Binding-site contacts:
Ligand atom N44 contacts residue ARG245 of chain 1.C at 3.7 Å.
Ligand atom C13 contacts residue LYS174 of chain 1.C at 3.6 Å.
Ligand atom O32 contacts residue GLN66 of chain 1.C at 3.4 Å (h-bond).
Ligand atom C18 contacts residue TRP42 of chain 1.C at 3.5 Å (hydrophobic).
Ligand atom O24 contacts residue LYS174 of chain 1.C at 3.1 Å.
Ligand atom N53 contacts residue LYS68 of chain 1.C at 3.2 Å (salt-bridge).
Ligand atom C9 contacts residue GLU168 of chain 1.C at 3.3 Å.
Ligand atom O32 contacts residue ARG182 of chain 1.C at 3.3 Å.
Ligand atom C37 contacts residue GLN66 of chain 1.C at 3.4 Å.
Ligand atom O34 contacts residue TRP42 of chain 1.C at 3.7 Å.
Ligand atom O4 contacts residue ARG182 of chain 1.C at 3.5 Å (salt-bridge).
Ligand atom C27 contacts residue LYS181 of chain 1.C at 3.2 Å.
Ligand atom C51 contacts residue LYS68 of chain 1.C at 3.4 Å.
Ligand atom N19 contacts residue SO41 of chain 1.M at 3.7 Å.
Ligand atom O29 contacts residue ARG392 of chain 1.C at 3.2 Å.
Ligand atom S17 contacts residue LYS174 of chain 1.C at 3.9 Å.
Ligand atom O25 contacts residue VAL170 of chain 1.C at 3.5 Å.
Ligand atom N41 contacts residue GLN66 of chain 1.C at 3.8 Å.
Ligand atom O34 contacts residue LYS171 of chain 1.C at 3.6 Å.
Ligand atom C20 contacts residue ARG182 of chain 1.C at 3.8 Å.
Ligand atom C22 contacts residue TRP42 of chain 1.C at 3.4 Å (hydrophobic).
Ligand atom C27 contacts residue LYS180 of chain 1.C at 3.0 Å.
Ligand atom C6 contacts residue TRP42 of chain 1.C at 3.5 Å (hydrophobic).
Ligand atom C48 contacts residue ARG245 of chain 1.C at 3.3 Å.
Ligand atom C42 contacts residue ARG245 of chain 1.C at 3.2 Å.
Ligand atom C11 contacts residue TRP42 of chain 1.C at 3.6 Å (hydrophobic).
Ligand atom S21 contacts residue ARG392 of chain 1.C at 3.8 Å.
Ligand atom C9 contacts residue VAL170 of chain 1.C at 3.4 Å (hydrophobic).
Ligand atom C16 contacts residue TRP42 of chain 1.C at 3.2 Å (hydrophobic).
Ligand atom O23 contacts residue LYS171 of chain 1.C at 3.3 Å.
Ligand atom C8 contacts residue LYS174 of chain 1.C at 3.8 Å.
Ligand atom O28 contacts residue ARG392 of chain 1.C at 3.2 Å.
Ligand atom O45 contacts residue ASP65 of chain 1.C at 3.7 Å.
Ligand atom C38 contacts residue SO41 of chain 1.M at 3.0 Å.
Ligand atom C40 contacts residue ARG245 of chain 1.C at 3.4 Å.
Ligand atom C40 contacts residue SO41 of chain 1.M at 3.3 Å.
Ligand atom O25 contacts residue LYS171 of chain 1.C at 3.3 Å (salt-bridge).
Ligand atom C10 contacts residue TRP42 of chain 1.C at 3.3 Å (hydrophobic).
Ligand atom O54 contacts residue LYS68 of chain 1.C at 3.5 Å (salt-bridge).
Ligand atom O25 contacts residue LYS174 of chain 1.C at 3.4 Å.

This small molecule binds to this protein.
Small molecule (SMILES): Cc1ccc(C(=O)Nc2ccc(S(=O)(=O)O)c3cc(S(=O)(=O)O)cc(S(=O)(=O)O)c23)cc1NC(=O)c1cccc(NC(=O)Nc2cccc(C(=O)Nc3cc(C(=O)Nc4ccc(S(=O)(=O)O)c5cc(S(=O)(=O)O)cc(S(=O)(=O)O)c45)ccc3C)c2)c1

Sequence of chain 1.C:
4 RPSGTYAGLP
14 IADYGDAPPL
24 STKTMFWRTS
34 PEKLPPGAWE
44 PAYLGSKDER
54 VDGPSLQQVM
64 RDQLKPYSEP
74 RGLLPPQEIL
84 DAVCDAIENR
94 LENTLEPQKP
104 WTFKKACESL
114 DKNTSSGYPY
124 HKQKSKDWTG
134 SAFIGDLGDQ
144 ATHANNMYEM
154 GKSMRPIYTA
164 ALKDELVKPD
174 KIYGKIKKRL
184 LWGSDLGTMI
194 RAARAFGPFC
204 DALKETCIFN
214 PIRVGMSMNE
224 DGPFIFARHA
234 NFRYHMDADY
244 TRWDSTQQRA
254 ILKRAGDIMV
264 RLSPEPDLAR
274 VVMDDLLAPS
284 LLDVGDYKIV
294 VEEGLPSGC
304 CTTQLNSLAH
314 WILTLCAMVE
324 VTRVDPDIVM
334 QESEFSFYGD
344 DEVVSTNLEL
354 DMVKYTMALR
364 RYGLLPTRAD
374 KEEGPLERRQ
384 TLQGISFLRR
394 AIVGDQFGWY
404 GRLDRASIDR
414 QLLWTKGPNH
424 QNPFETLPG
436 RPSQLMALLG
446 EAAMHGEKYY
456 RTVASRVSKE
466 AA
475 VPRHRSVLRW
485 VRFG